The small molecule below binds the protein below.
Small molecule (SMILES): O=C1C[C@@H](c2ccc(O)cc2)Oc2cc(O)cc(O)c21

Sequence of chain 1.B:
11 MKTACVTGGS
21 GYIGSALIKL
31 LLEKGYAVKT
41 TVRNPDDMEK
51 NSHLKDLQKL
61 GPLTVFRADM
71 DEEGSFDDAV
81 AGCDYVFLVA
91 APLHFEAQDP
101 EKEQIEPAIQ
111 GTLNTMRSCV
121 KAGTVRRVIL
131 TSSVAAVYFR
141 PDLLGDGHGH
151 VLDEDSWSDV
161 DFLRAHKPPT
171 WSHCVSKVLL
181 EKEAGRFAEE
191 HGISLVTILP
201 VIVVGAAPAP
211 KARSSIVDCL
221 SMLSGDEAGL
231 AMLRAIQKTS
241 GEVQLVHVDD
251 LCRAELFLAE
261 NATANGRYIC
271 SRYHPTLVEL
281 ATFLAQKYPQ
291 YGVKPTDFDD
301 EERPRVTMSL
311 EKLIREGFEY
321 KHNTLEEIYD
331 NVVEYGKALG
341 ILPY

Binding-site contacts:
Ligand atom C13 contacts residue GLN244 of chain 1.B at 4.0 Å.
Ligand atom C14 contacts residue ILE236 of chain 1.B at 3.8 Å (hydrophobic).
Ligand atom O3 contacts residue VAL243 of chain 1.B at 3.7 Å.
Ligand atom O2 contacts residue CYS174 of chain 1.B at 3.8 Å.
Ligand atom C1 contacts residue MET232 of chain 1.B at 3.9 Å (hydrophobic).
Ligand atom C14 contacts residue MET308 of chain 1.B at 3.8 Å (hydrophobic).
Ligand atom C12 contacts residue VAL134 of chain 1.B at 4.2 Å (hydrophobic).
Ligand atom C12 contacts residue VAL201 of chain 1.B at 4.1 Å (hydrophobic).
Ligand atom C15 contacts residue MET308 of chain 1.B at 4.2 Å (hydrophobic).
Ligand atom C12 contacts residue ILE202 of chain 1.B at 4.0 Å (hydrophobic).
Ligand atom O4 contacts residue ASP218 of chain 1.B at 2.6 Å (salt-bridge).
Ligand atom O2 contacts residue ALA135 of chain 1.B at 3.5 Å.
Ligand atom O5 contacts residue HIS173 of chain 1.B at 2.6 Å (h-bond).
Ligand atom O4 contacts residue MET232 of chain 1.B at 3.8 Å.
Ligand atom C10 contacts residue VAL134 of chain 1.B at 3.7 Å (hydrophobic).
Ligand atom C10 contacts residue ILE236 of chain 1.B at 4.0 Å (hydrophobic).
Ligand atom O2 contacts residue HIS173 of chain 1.B at 4.2 Å.
Ligand atom C8 contacts residue TYR138 of chain 1.B at 3.9 Å (hydrophobic).
Ligand atom O5 contacts residue THR170 of chain 1.B at 3.9 Å.
Ligand atom C1 contacts residue ASP218 of chain 1.B at 3.6 Å.
Ligand atom O1 contacts residue ILE236 of chain 1.B at 3.6 Å.
Ligand atom C7 contacts residue ALA135 of chain 1.B at 3.9 Å (hydrophobic).
Ligand atom C13 contacts residue ILE236 of chain 1.B at 4.0 Å (hydrophobic).
Ligand atom C7 contacts residue TYR138 of chain 1.B at 3.9 Å (hydrophobic).
Ligand atom C15 contacts residue VAL134 of chain 1.B at 4.0 Å (hydrophobic).
Ligand atom C11 contacts residue VAL134 of chain 1.B at 3.8 Å (hydrophobic).
Ligand atom O3 contacts residue GLN244 of chain 1.B at 2.9 Å (h-bond).
Ligand atom C8 contacts residue ALA135 of chain 1.B at 3.6 Å (hydrophobic).
Ligand atom O3 contacts residue ILE236 of chain 1.B at 4.2 Å.
Ligand atom C9 contacts residue VAL134 of chain 1.B at 4.2 Å (hydrophobic).
Ligand atom O2 contacts residue TYR138 of chain 1.B at 3.3 Å.
Ligand atom C12 contacts residue GLN244 of chain 1.B at 3.9 Å.
Ligand atom C8 contacts residue VAL134 of chain 1.B at 4.1 Å (hydrophobic).
Ligand atom C15 contacts residue TYR138 of chain 1.B at 4.1 Å (hydrophobic).
Ligand atom C11 contacts residue ILE236 of chain 1.B at 4.0 Å (hydrophobic).
Ligand atom C2 contacts residue MET232 of chain 1.B at 3.9 Å (hydrophobic).
Ligand atom C3 contacts residue MET232 of chain 1.B at 4.2 Å (hydrophobic).
Ligand atom C4 contacts residue HIS173 of chain 1.B at 3.6 Å.
Ligand atom C2 contacts residue ASP218 of chain 1.B at 3.5 Å.
Ligand atom C11 contacts residue ILE202 of chain 1.B at 4.0 Å (hydrophobic).